Binding-site contacts:
Ligand atom C5 contacts residue ASP133 of chain 1.D at 4.2 Å.
Ligand atom O1P contacts residue ARG22 of chain 1.D at 3.9 Å.
Ligand atom O2P contacts residue PHE132 of chain 1.D at 3.6 Å (h-bond).
Ligand atom C2 contacts residue THR59 of chain 1.D at 3.7 Å.
Ligand atom N3 contacts residue THR59 of chain 1.D at 3.2 Å (h-bond).
Ligand atom C2' contacts residue ASN58 of chain 1.D at 4.0 Å.
Ligand atom O3' contacts residue GLN26 of chain 1.D at 3.1 Å (h-bond).
Ligand atom C4 contacts residue PHE132 of chain 1.D at 3.5 Å (hydrophobic).
Ligand atom O2 contacts residue ASN58 of chain 1.D at 3.6 Å.
Ligand atom O2 contacts residue PHE57 of chain 1.D at 4.1 Å.
Ligand atom N4 contacts residue PHE132 of chain 1.D at 3.4 Å.
Ligand atom C1' contacts residue PHE57 of chain 1.D at 4.1 Å (hydrophobic).
Ligand atom O2P contacts residue HIS27 of chain 1.D at 3.9 Å.
Ligand atom O3P contacts residue HIS131 of chain 1.D at 3.2 Å.
Ligand atom O1P contacts residue LYS55 of chain 1.D at 4.1 Å.
Ligand atom N4 contacts residue LYS134 of chain 1.D at 2.9 Å (salt-bridge).
Ligand atom C5' contacts residue HIS131 of chain 1.D at 3.9 Å.
Ligand atom C5 contacts residue LYS134 of chain 1.D at 4.1 Å.
Ligand atom N3 contacts residue PHE57 of chain 1.D at 3.6 Å.
Ligand atom C2 contacts residue PHE132 of chain 1.D at 4.0 Å (hydrophobic).
Ligand atom N4 contacts residue ARG116 of chain 1.D at 3.9 Å.
Ligand atom C4 contacts residue PHE57 of chain 1.D at 4.0 Å (hydrophobic).
Ligand atom P contacts residue HIS131 of chain 1.D at 3.5 Å.
Ligand atom O3' contacts residue HIS27 of chain 1.D at 3.2 Å (h-bond).
Ligand atom O5' contacts residue HIS131 of chain 1.D at 3.5 Å (h-bond).
Ligand atom C2 contacts residue PHE57 of chain 1.D at 3.9 Å (hydrophobic).
Ligand atom C2' contacts residue LYS55 of chain 1.D at 3.6 Å.
Ligand atom N3 contacts residue PHE132 of chain 1.D at 3.4 Å.
Ligand atom C4 contacts residue LYS134 of chain 1.D at 3.9 Å.
Ligand atom C3' contacts residue LYS55 of chain 1.D at 3.6 Å.
Ligand atom C2' contacts residue HIS27 of chain 1.D at 3.0 Å.
Ligand atom O2 contacts residue HIS27 of chain 1.D at 3.7 Å.
Ligand atom C5' contacts residue PHE132 of chain 1.D at 3.7 Å (hydrophobic).
Ligand atom C1' contacts residue LYS55 of chain 1.D at 4.2 Å.
Ligand atom O1P contacts residue GLN26 of chain 1.D at 3.6 Å (h-bond).
Ligand atom C3' contacts residue HIS27 of chain 1.D at 3.4 Å.
Ligand atom O2 contacts residue THR59 of chain 1.D at 3.0 Å (h-bond).
Ligand atom O3' contacts residue LYS55 of chain 1.D at 2.6 Å (salt-bridge).
Ligand atom C4' contacts residue LYS55 of chain 1.D at 4.2 Å.
Ligand atom O2P contacts residue HIS131 of chain 1.D at 3.1 Å.

Sequence of chain 1.D:
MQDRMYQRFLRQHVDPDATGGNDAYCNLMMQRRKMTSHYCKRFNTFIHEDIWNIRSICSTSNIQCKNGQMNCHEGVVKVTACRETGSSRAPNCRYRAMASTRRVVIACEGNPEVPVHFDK

This protein binds this small molecule.
Small molecule (SMILES): Nc1ccn([C@H]2C[C@H](O)[C@@H](COP(=O)(O)O)O2)c(=O)n1